Sequence of chain 1.A:
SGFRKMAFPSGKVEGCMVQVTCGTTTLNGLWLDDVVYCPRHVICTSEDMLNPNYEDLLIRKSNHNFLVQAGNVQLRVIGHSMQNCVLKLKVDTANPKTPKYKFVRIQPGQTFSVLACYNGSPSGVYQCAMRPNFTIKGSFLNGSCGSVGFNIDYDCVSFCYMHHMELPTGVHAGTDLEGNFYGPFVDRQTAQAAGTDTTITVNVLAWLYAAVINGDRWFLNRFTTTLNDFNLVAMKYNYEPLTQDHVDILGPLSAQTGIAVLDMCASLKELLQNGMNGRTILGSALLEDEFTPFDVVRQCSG

Binding-site contacts:
Ligand atom N11 contacts residue GLU166 of chain 2.A at 3.7 Å.
Ligand atom C09 contacts residue GLU166 of chain 2.A at 3.6 Å.
Ligand atom N27 contacts residue CYS44 of chain 2.A at 2.8 Å (h-bond).
Ligand atom N12 contacts residue HIS163 of chain 2.A at 3.4 Å (h-bond).
Ligand atom S17 contacts residue ASP187 of chain 2.A at 3.6 Å.
Ligand atom S17 contacts residue MET165 of chain 2.A at 3.5 Å.
Ligand atom O01 contacts residue MET165 of chain 2.A at 3.4 Å.
Ligand atom C08 contacts residue PHE140 of chain 2.A at 3.8 Å (hydrophobic).
Ligand atom N12 contacts residue CYS145 of chain 2.A at 3.5 Å (h-bond).
Ligand atom C18 contacts residue ARG188 of chain 2.A at 3.0 Å.
Ligand atom N27 contacts residue THR25 of chain 2.A at 3.0 Å (h-bond).
Ligand atom C09 contacts residue PHE140 of chain 2.A at 3.1 Å (hydrophobic).
Ligand atom C16 contacts residue MET165 of chain 2.A at 3.3 Å (hydrophobic).
Ligand atom C14 contacts residue GLN189 of chain 2.A at 3.6 Å.
Ligand atom C19 contacts residue GLN189 of chain 2.A at 3.4 Å.
Ligand atom C03 contacts residue CYS145 of chain 2.A at 3.7 Å (hydrophobic).
Ligand atom C10 contacts residue GLU166 of chain 2.A at 3.7 Å.
Ligand atom N04 contacts residue CYS145 of chain 2.A at 3.8 Å.
Ligand atom C08 contacts residue ASN142 of chain 2.A at 3.6 Å.
Ligand atom C23 contacts residue MET49 of chain 2.A at 3.8 Å (hydrophobic).
Ligand atom C18 contacts residue MET165 of chain 2.A at 3.5 Å (hydrophobic).
Ligand atom N26 contacts residue SER46 of chain 2.A at 3.4 Å (h-bond).
Ligand atom C28 contacts residue CYS44 of chain 2.A at 3.7 Å (hydrophobic).
Ligand atom C18 contacts residue ASP187 of chain 2.A at 3.3 Å.
Ligand atom N26 contacts residue THR25 of chain 2.A at 3.6 Å (h-bond).
Ligand atom C21 contacts residue HIS41 of chain 2.A at 3.8 Å.
Ligand atom C19 contacts residue ARG188 of chain 2.A at 3.2 Å.
Ligand atom N26 contacts residue THR45 of chain 2.A at 3.6 Å.
Ligand atom C16 contacts residue HIS164 of chain 2.A at 3.6 Å.
Ligand atom N12 contacts residue GLU166 of chain 2.A at 3.5 Å (salt-bridge).
Ligand atom C25 contacts residue SER46 of chain 2.A at 3.4 Å.
Ligand atom N12 contacts residue MET165 of chain 2.A at 3.6 Å.
Ligand atom N26 contacts residue CYS44 of chain 2.A at 3.6 Å.
Ligand atom C28 contacts residue HIS41 of chain 2.A at 3.7 Å.
Ligand atom C18 contacts residue GLN189 of chain 2.A at 3.8 Å.
Ligand atom N11 contacts residue HIS163 of chain 2.A at 3.0 Å (h-bond).
Ligand atom C09 contacts residue LEU141 of chain 2.A at 3.7 Å (hydrophobic).
Ligand atom C19 contacts residue MET165 of chain 2.A at 3.6 Å (hydrophobic).
Ligand atom C22 contacts residue HIS41 of chain 2.A at 3.5 Å.
Ligand atom O01 contacts residue GLU166 of chain 2.A at 2.9 Å (salt-bridge).

Sequence of chain 2.A:
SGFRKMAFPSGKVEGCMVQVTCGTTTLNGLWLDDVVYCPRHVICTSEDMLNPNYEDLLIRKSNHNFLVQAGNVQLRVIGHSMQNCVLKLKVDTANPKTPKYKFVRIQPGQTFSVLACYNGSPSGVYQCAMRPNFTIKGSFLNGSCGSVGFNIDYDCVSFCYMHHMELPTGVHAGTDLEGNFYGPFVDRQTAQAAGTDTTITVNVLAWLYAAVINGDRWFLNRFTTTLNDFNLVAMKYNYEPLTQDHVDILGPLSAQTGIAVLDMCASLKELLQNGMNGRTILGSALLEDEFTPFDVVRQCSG

This protein binds this small molecule.
Small molecule (SMILES): O=C(Cn1nnc2ccccc21)N(Cc1ccsc1)c1ccc(-c2cn[nH]c2)cc1